A small-molecule ligand and the protein it binds are described below.
Small molecule (SMILES): CC(C)(C)c1snc([O-])c1C[C@H]([NH3+])C(=O)O

Sequence of chain 2.A:
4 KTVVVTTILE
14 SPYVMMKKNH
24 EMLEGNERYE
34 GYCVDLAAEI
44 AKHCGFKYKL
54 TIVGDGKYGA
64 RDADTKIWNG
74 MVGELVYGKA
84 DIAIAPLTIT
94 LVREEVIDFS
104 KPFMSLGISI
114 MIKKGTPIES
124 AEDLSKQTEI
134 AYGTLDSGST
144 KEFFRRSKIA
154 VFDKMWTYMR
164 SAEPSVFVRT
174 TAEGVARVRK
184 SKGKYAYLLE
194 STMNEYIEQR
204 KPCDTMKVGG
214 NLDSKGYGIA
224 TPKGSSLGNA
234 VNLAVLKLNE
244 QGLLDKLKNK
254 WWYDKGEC

Binding-site contacts:
Ligand atom O1 contacts residue LEU90 of chain 2.A at 3.5 Å.
Ligand atom C14 contacts residue GLU13 of chain 2.A at 3.4 Å.
Ligand atom O11 contacts residue GLY141 of chain 2.A at 3.7 Å.
Ligand atom O3 contacts residue GLY141 of chain 2.A at 3.5 Å.
Ligand atom C2 contacts residue ARG96 of chain 2.A at 3.4 Å.
Ligand atom C14 contacts residue THR174 of chain 2.A at 3.5 Å.
Ligand atom C4 contacts residue GLU193 of chain 2.A at 3.6 Å.
Ligand atom S8 contacts residue GLU193 of chain 2.A at 3.6 Å.
Ligand atom N16 contacts residue TYR220 of chain 2.A at 3.8 Å.
Ligand atom C7 contacts residue GLU193 of chain 2.A at 3.4 Å.
Ligand atom N16 contacts residue THR91 of chain 2.A at 2.8 Å (h-bond).
Ligand atom C15 contacts residue TYR61 of chain 2.A at 3.6 Å (hydrophobic).
Ligand atom N16 contacts residue PRO89 of chain 2.A at 3.1 Å (h-bond).
Ligand atom N16 contacts residue GLU193 of chain 2.A at 2.7 Å (salt-bridge).
Ligand atom O1 contacts residue ARG96 of chain 2.A at 2.9 Å (salt-bridge).
Ligand atom O3 contacts residue SER142 of chain 2.A at 3.0 Å (h-bond).
Ligand atom O1 contacts residue TYR61 of chain 2.A at 3.5 Å.
Ligand atom C12 contacts residue GLU193 of chain 2.A at 3.7 Å.
Ligand atom O3 contacts residue ARG96 of chain 2.A at 2.7 Å (salt-bridge).
Ligand atom O11 contacts residue THR143 of chain 2.A at 2.8 Å (h-bond).
Ligand atom C15 contacts residue PRO89 of chain 2.A at 3.7 Å (hydrophobic).
Ligand atom O11 contacts residue SER142 of chain 2.A at 3.3 Å (h-bond).
Ligand atom N9 contacts residue THR143 of chain 2.A at 2.6 Å (h-bond).
Ligand atom C2 contacts residue THR91 of chain 2.A at 3.8 Å.
Ligand atom C14 contacts residue TYR61 of chain 2.A at 3.2 Å (hydrophobic).
Ligand atom C6 contacts residue GLU193 of chain 2.A at 3.7 Å.
Ligand atom C4 contacts residue SER142 of chain 2.A at 3.1 Å.
Ligand atom C15 contacts residue GLU193 of chain 2.A at 3.3 Å.
Ligand atom O1 contacts residue THR91 of chain 2.A at 2.9 Å (h-bond).
Ligand atom C15 contacts residue TYR220 of chain 2.A at 3.8 Å (hydrophobic).
Ligand atom C4 contacts residue THR91 of chain 2.A at 3.5 Å.
Ligand atom C2 contacts residue SER142 of chain 2.A at 3.5 Å.
Ligand atom S8 contacts residue LEU192 of chain 2.A at 3.8 Å.
Ligand atom O3 contacts residue TYR61 of chain 2.A at 3.3 Å.
Ligand atom O1 contacts residue PRO89 of chain 2.A at 3.5 Å (h-bond).
Ligand atom N16 contacts residue SER142 of chain 2.A at 3.8 Å.
Ligand atom C5 contacts residue TYR61 of chain 2.A at 3.8 Å (hydrophobic).
Ligand atom C10 contacts residue THR143 of chain 2.A at 3.1 Å.
Ligand atom C2 contacts residue TYR61 of chain 2.A at 3.7 Å (hydrophobic).
Ligand atom C13 contacts residue MET196 of chain 2.A at 3.7 Å (hydrophobic).